Sequence of chain 6.A:
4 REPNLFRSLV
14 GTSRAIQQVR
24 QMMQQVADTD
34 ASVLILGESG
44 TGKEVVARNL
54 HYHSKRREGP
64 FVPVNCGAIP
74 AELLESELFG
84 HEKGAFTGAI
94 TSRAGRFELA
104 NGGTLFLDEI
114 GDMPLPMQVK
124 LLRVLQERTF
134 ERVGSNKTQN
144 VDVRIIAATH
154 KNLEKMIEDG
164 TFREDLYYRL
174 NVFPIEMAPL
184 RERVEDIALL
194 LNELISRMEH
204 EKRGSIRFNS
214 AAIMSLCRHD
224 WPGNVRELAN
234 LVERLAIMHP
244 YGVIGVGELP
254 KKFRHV

Sequence of chain 4.A:
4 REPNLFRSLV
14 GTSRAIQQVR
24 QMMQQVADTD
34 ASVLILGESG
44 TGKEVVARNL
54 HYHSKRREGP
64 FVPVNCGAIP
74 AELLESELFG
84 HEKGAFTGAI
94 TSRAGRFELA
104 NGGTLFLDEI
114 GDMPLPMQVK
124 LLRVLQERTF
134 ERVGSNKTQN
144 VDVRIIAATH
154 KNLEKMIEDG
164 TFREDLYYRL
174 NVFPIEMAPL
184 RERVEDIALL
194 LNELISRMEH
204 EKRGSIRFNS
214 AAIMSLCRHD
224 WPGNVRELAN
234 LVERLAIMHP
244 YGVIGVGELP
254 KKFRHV

Binding-site contacts:
Ligand atom C2 contacts residue SER199 of chain 4.A at 2.4 Å.
Ligand atom O4A contacts residue GLU204 of chain 6.A at 3.0 Å (salt-bridge).
Ligand atom O21 contacts residue ARG206 of chain 6.A at 3.2 Å.
Ligand atom O5A contacts residue LYS205 of chain 6.A at 3.5 Å (salt-bridge).
Ligand atom C1' contacts residue SER199 of chain 4.A at 3.5 Å.
Ligand atom C4 contacts residue SER199 of chain 4.A at 3.2 Å.
Ligand atom C81 contacts residue C2E1 of chain 4.D at 3.4 Å.
Ligand atom C41 contacts residue C2E1 of chain 4.D at 3.6 Å.
Ligand atom N2 contacts residue GLU196 of chain 4.A at 2.7 Å (salt-bridge).
Ligand atom N71 contacts residue ARG206 of chain 6.A at 3.4 Å.
Ligand atom C8 contacts residue C2E1 of chain 4.D at 3.4 Å.
Ligand atom O61 contacts residue C2E1 of chain 4.D at 2.9 Å (h-bond).
Ligand atom N3 contacts residue SER199 of chain 4.A at 2.6 Å (h-bond).
Ligand atom N7 contacts residue ARG200 of chain 4.A at 3.2 Å.
Ligand atom C8 contacts residue SER199 of chain 4.A at 3.4 Å.
Ligand atom O11 contacts residue ARG206 of chain 6.A at 3.3 Å.
Ligand atom N1 contacts residue ARG10 of chain 4.A at 3.3 Å.
Ligand atom N7 contacts residue C2E1 of chain 4.D at 3.1 Å (h-bond).
Ligand atom O11 contacts residue LYS205 of chain 6.A at 2.6 Å (salt-bridge).
Ligand atom C61 contacts residue C2E1 of chain 4.D at 3.1 Å.
Ligand atom C2 contacts residue GLU196 of chain 4.A at 3.5 Å.
Ligand atom O4A contacts residue LYS205 of chain 6.A at 3.4 Å.
Ligand atom C1A contacts residue GLU204 of chain 6.A at 3.1 Å.
Ligand atom O5A contacts residue ARG206 of chain 6.A at 3.5 Å.
Ligand atom O4' contacts residue HIS203 of chain 4.A at 3.1 Å (h-bond).
Ligand atom N71 contacts residue C2E1 of chain 4.D at 3.3 Å (h-bond).
Ligand atom N1 contacts residue SER199 of chain 4.A at 2.9 Å (h-bond).
Ligand atom C6 contacts residue SER199 of chain 4.A at 3.5 Å.
Ligand atom O1P contacts residue C2E1 of chain 4.D at 3.0 Å (h-bond).
Ligand atom C51 contacts residue C2E1 of chain 4.D at 3.5 Å.
Ligand atom O1P contacts residue ARG200 of chain 4.A at 3.5 Å (salt-bridge).
Ligand atom P11 contacts residue ARG206 of chain 6.A at 3.5 Å.
Ligand atom N1 contacts residue GLU196 of chain 4.A at 3.4 Å (salt-bridge).
Ligand atom C81 contacts residue ARG206 of chain 6.A at 3.0 Å.
Ligand atom N2 contacts residue SER199 of chain 4.A at 2.7 Å (h-bond).
Ligand atom O11 contacts residue GLU202 of chain 6.A at 3.3 Å (salt-bridge).
Ligand atom N11 contacts residue C2E1 of chain 4.D at 2.9 Å (h-bond).
Ligand atom O11 contacts residue GLY207 of chain 6.A at 3.0 Å (h-bond).
Ligand atom N21 contacts residue C2E1 of chain 4.D at 3.5 Å (h-bond).
Ligand atom N9 contacts residue SER199 of chain 4.A at 3.1 Å (h-bond).

This protein binds this small molecule.
Small molecule (SMILES): Nc1nc2c(ncn2[C@@H]2O[C@@H]3CO[P](=O)(O)O[C@H]4[C@@H](O)[C@H](n5cnc6c(=O)[nH]c(N)nc65)O[C@@H]4CO[P](=O)(O)O[C@H]3[C@H]2O)c(=O)[nH]1